Binding-site contacts:
Ligand atom C5 contacts residue ASN616 of chain 1.A at 3.6 Å.
Ligand atom C1 contacts residue ASN616 of chain 1.A at 1.4 Å.
Ligand atom O5 contacts residue ASN616 of chain 1.A at 2.3 Å (h-bond).
Ligand atom C8 contacts residue ARG646 of chain 1.A at 4.0 Å.
Ligand atom C7 contacts residue ILE834 of chain 1.B at 4.2 Å (hydrophobic).
Ligand atom C8 contacts residue THR645 of chain 1.A at 4.0 Å.
Ligand atom C7 contacts residue GLN644 of chain 1.A at 4.2 Å.
Ligand atom N2 contacts residue ASN616 of chain 1.A at 2.9 Å (h-bond).
Ligand atom C8 contacts residue GLN644 of chain 1.A at 4.0 Å.
Ligand atom C2 contacts residue ASN616 of chain 1.A at 2.5 Å.
Ligand atom O6 contacts residue ASN616 of chain 1.A at 4.4 Å.
Ligand atom C4 contacts residue ASN616 of chain 1.A at 4.2 Å.
Ligand atom N2 contacts residue GLN644 of chain 1.A at 4.1 Å.
Ligand atom O7 contacts residue ASN616 of chain 1.A at 4.0 Å.
Ligand atom C8 contacts residue ILE834 of chain 1.B at 3.8 Å (hydrophobic).
Ligand atom C7 contacts residue ASN616 of chain 1.A at 3.8 Å.
Ligand atom C3 contacts residue ASN616 of chain 1.A at 3.8 Å.
Ligand atom O7 contacts residue ILE834 of chain 1.B at 4.2 Å.

Sequence of chain 1.B:
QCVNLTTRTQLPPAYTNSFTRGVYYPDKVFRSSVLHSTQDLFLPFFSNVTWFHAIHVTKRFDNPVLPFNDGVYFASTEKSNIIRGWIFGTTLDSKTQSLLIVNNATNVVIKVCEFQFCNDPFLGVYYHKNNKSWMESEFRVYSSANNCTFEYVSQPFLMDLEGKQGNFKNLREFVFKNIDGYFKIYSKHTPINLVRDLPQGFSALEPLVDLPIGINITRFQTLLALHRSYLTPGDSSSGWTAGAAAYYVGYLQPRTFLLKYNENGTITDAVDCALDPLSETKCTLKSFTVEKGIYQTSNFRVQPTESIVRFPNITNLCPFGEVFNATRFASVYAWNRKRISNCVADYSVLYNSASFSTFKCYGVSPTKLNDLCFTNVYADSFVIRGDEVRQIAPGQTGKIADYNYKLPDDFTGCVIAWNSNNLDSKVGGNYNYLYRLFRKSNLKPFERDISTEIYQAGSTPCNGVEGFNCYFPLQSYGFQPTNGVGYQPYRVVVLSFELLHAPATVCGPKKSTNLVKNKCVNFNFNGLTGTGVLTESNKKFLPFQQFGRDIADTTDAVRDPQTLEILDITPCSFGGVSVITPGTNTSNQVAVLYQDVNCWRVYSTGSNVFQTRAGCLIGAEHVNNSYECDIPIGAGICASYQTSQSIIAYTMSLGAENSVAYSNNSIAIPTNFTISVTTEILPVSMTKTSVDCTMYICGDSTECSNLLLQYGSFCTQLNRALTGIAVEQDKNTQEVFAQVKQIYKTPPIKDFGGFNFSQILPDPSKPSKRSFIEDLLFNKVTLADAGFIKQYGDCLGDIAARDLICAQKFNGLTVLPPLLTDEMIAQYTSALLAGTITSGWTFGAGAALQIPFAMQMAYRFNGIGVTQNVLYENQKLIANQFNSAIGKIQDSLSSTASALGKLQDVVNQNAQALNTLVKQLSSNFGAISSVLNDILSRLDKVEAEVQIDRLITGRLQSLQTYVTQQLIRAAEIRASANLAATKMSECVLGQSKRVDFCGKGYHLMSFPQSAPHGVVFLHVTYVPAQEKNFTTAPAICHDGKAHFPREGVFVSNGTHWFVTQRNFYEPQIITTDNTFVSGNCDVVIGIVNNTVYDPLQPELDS

The small molecule below binds the protein below.
Small molecule (SMILES): CC(=O)N[C@H]1[C@H](O[C@H]2[C@H](O)[C@@H](NC(C)=O)CO[C@@H]2CO)O[C@H](CO)[C@@H](O)[C@@H]1O

Sequence of chain 1.A:
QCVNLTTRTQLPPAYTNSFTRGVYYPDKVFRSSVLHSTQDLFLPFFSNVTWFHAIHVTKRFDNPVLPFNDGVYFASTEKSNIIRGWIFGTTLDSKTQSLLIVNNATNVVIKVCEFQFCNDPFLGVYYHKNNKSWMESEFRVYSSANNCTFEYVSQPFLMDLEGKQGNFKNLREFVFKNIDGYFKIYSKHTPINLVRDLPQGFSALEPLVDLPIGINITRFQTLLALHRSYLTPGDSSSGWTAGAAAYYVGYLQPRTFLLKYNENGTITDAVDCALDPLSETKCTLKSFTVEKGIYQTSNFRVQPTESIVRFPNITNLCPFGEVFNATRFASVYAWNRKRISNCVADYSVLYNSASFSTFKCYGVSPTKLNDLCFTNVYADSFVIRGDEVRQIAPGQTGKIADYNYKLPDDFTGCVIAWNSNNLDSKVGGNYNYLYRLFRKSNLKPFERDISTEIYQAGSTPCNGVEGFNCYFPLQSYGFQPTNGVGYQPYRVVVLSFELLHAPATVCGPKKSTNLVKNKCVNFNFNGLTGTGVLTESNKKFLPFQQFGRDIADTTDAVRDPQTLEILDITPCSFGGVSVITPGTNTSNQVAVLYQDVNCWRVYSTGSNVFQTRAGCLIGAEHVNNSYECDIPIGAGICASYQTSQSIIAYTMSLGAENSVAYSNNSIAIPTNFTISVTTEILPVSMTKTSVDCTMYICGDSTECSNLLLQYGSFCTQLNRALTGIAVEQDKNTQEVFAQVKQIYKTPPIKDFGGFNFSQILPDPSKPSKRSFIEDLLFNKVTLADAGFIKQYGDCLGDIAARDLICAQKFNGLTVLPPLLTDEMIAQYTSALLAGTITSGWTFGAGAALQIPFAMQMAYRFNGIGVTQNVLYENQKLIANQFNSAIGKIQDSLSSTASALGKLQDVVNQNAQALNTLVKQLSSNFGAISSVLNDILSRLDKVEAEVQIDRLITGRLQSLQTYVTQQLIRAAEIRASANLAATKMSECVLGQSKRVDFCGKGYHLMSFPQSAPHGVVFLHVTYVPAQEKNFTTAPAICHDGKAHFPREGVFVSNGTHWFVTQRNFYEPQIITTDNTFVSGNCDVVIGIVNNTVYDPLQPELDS